Binding-site contacts:
Ligand atom O contacts residue OH1 of chain 1.D at 3.4 Å (h-bond).
Ligand atom C contacts residue HIS372 of chain 1.A at 3.7 Å.
Ligand atom N contacts residue LYS407 of chain 1.A at 4.4 Å.
Ligand atom O contacts residue HIS365 of chain 1.A at 3.8 Å.
Ligand atom N contacts residue PRO1 of chain 1.F at 3.7 Å.
Ligand atom CA contacts residue LYS407 of chain 1.A at 4.5 Å.
Ligand atom O contacts residue HIS250 of chain 1.A at 4.4 Å.
Ligand atom C contacts residue PRO1 of chain 1.F at 1.4 Å (hydrophobic).
Ligand atom N contacts residue OH1 of chain 1.D at 3.4 Å (h-bond).
Ligand atom CA contacts residue PRO1 of chain 1.F at 2.5 Å (hydrophobic).
Ligand atom N contacts residue ILE239 of chain 1.A at 4.0 Å.
Ligand atom C contacts residue MN1 of chain 1.C at 3.7 Å.
Ligand atom CA contacts residue ASP271 of chain 1.A at 3.5 Å.
Ligand atom C contacts residue OH1 of chain 1.D at 3.0 Å.
Ligand atom C contacts residue ASP271 of chain 1.A at 4.3 Å.
Ligand atom O contacts residue ASP282 of chain 1.A at 3.9 Å.
Ligand atom N contacts residue TYR236 of chain 1.A at 3.6 Å.
Ligand atom N contacts residue ASP271 of chain 1.A at 3.6 Å.
Ligand atom CA contacts residue MN1 of chain 1.C at 3.4 Å.
Ligand atom O contacts residue LYS407 of chain 1.A at 3.0 Å (salt-bridge).
Ligand atom C contacts residue LYS407 of chain 1.A at 3.6 Å.
Ligand atom C contacts residue HIS250 of chain 1.A at 3.6 Å.
Ligand atom CA contacts residue ILE239 of chain 1.A at 3.6 Å (hydrophobic).
Ligand atom N contacts residue MN1 of chain 1.C at 2.8 Å.
Ligand atom CA contacts residue HIS250 of chain 1.A at 3.7 Å.
Ligand atom O contacts residue PRO1 of chain 1.F at 2.3 Å (h-bond).
Ligand atom N contacts residue ASP282 of chain 1.A at 3.6 Å (salt-bridge).
Ligand atom O contacts residue HIS372 of chain 1.A at 2.7 Å (h-bond).
Ligand atom CA contacts residue OH1 of chain 1.D at 3.2 Å.
Ligand atom O contacts residue MN1 of chain 1.C at 3.9 Å.

Sequence of chain 1.A:
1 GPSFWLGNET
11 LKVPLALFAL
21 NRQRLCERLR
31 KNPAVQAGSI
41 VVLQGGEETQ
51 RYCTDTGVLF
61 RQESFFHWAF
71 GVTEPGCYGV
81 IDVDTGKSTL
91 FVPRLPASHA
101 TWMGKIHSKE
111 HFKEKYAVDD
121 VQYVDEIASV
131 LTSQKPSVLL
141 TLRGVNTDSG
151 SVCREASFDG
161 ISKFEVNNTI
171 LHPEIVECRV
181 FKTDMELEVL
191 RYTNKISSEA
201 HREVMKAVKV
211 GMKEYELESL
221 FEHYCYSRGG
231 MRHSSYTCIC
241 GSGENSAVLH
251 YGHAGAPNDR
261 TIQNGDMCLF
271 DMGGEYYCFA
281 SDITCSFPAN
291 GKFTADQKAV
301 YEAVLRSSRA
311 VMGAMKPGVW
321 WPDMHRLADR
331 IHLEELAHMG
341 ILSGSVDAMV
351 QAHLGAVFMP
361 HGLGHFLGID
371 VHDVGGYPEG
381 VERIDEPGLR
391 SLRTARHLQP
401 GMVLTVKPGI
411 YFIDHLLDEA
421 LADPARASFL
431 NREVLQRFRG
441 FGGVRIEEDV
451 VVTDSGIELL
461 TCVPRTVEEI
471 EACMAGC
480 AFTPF

The protein below binds the small molecule below.
Small molecule (SMILES): NCC(=O)O